Sequence of chain 1.A:
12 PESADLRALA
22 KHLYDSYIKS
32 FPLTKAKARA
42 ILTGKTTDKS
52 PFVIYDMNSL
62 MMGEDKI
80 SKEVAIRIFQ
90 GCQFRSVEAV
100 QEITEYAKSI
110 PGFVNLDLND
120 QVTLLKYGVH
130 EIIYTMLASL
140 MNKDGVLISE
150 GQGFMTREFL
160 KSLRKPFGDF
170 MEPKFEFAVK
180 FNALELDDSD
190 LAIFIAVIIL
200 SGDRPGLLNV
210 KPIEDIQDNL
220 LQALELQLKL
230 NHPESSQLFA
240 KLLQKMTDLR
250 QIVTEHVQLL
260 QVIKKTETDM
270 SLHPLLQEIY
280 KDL

Binding-site contacts:
Ligand atom C6 contacts residue ILE147 of chain 1.A at 3.4 Å (hydrophobic).
Ligand atom C27 contacts residue TYR133 of chain 1.A at 3.5 Å (hydrophobic).
Ligand atom C6 contacts residue ILE55 of chain 1.A at 3.5 Å (hydrophobic).
Ligand atom O29 contacts residue LYS173 of chain 1.A at 2.7 Å (salt-bridge).
Ligand atom C25 contacts residue SER95 of chain 1.A at 3.6 Å.
Ligand atom C27 contacts residue LYS173 of chain 1.A at 3.4 Å.
Ligand atom CL1 contacts residue GLU65 of chain 1.A at 3.3 Å.
Ligand atom O20 contacts residue LEU136 of chain 1.A at 3.7 Å.
Ligand atom C5 contacts residue ILE147 of chain 1.A at 3.5 Å (hydrophobic).
Ligand atom CL1 contacts residue ILE55 of chain 1.A at 3.5 Å.
Ligand atom N17 contacts residue ILE147 of chain 1.A at 3.8 Å.
Ligand atom C18 contacts residue MET170 of chain 1.A at 3.6 Å (hydrophobic).
Ligand atom O28 contacts residue HIS255 of chain 1.A at 3.6 Å (h-bond).
Ligand atom C1 contacts residue LEU61 of chain 1.A at 3.8 Å (hydrophobic).
Ligand atom C5 contacts residue MET154 of chain 1.A at 3.4 Å (hydrophobic).
Ligand atom C25 contacts residue CYS91 of chain 1.A at 3.7 Å (hydrophobic).
Ligand atom O28 contacts residue LYS173 of chain 1.A at 3.5 Å (salt-bridge).
Ligand atom O28 contacts residue TYR133 of chain 1.A at 2.7 Å (h-bond).
Ligand atom O29 contacts residue PHE169 of chain 1.A at 3.3 Å.
Ligand atom C18 contacts residue CYS91 of chain 1.A at 3.4 Å (hydrophobic).
Ligand atom C11 contacts residue CYS91 of chain 1.A at 3.6 Å (hydrophobic).
Ligand atom C8 contacts residue GLY90 of chain 1.A at 3.8 Å.
Ligand atom O28 contacts residue PHE169 of chain 1.A at 3.6 Å.
Ligand atom C21 contacts residue LEU136 of chain 1.A at 3.8 Å (hydrophobic).
Ligand atom O7 contacts residue ILE87 of chain 1.A at 3.6 Å.
Ligand atom O20 contacts residue MET170 of chain 1.A at 3.4 Å.
Ligand atom N15 contacts residue CYS91 of chain 1.A at 3.4 Å (h-bond).
Ligand atom C24 contacts residue SER95 of chain 1.A at 3.4 Å.
Ligand atom C22 contacts residue MET170 of chain 1.A at 3.7 Å (hydrophobic).
Ligand atom C6 contacts residue MET154 of chain 1.A at 3.8 Å (hydrophobic).
Ligand atom C16 contacts residue ILE147 of chain 1.A at 3.6 Å (hydrophobic).
Ligand atom C27 contacts residue PHE169 of chain 1.A at 3.5 Å (hydrophobic).
Ligand atom C13 contacts residue GLY90 of chain 1.A at 3.3 Å.
Ligand atom N15 contacts residue ILE147 of chain 1.A at 3.6 Å.
Ligand atom CL1 contacts residue GLY64 of chain 1.A at 3.4 Å.
Ligand atom C22 contacts residue LEU136 of chain 1.A at 3.7 Å (hydrophobic).
Ligand atom O29 contacts residue MET170 of chain 1.A at 3.6 Å.
Ligand atom F9 contacts residue ARG86 of chain 1.A at 3.5 Å.
Ligand atom C14 contacts residue GLY90 of chain 1.A at 3.5 Å.
Ligand atom C22 contacts residue CYS91 of chain 1.A at 3.7 Å (hydrophobic).

The small molecule below binds the protein below.
Small molecule (SMILES): Cn1c(COc2cccc(C(=O)O)c2)nc2ccc(Oc3ccc(Cl)c(F)c3)cc21